Sequence of chain 2.B:
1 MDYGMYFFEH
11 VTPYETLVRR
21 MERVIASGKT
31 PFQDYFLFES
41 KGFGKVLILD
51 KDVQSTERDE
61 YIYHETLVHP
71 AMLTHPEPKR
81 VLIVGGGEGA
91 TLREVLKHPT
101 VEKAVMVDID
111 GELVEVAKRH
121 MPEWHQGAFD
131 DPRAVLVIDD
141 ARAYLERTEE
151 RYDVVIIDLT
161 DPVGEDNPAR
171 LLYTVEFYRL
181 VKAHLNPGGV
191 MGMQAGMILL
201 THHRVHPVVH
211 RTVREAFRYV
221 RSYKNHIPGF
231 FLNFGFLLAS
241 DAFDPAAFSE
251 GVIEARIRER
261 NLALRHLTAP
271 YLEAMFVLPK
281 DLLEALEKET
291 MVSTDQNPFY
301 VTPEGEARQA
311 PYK

Binding-site contacts:
Ligand atom CS contacts residue LEU49 of chain 2.B at 3.8 Å (hydrophobic).
Ligand atom C4 contacts residue LEU159 of chain 2.B at 3.6 Å (hydrophobic).
Ligand atom C4' contacts residue ASP108 of chain 2.B at 3.6 Å.
Ligand atom N3 contacts residue GLY85 of chain 2.B at 3.6 Å.
Ligand atom C3' contacts residue GLY87 of chain 2.B at 3.7 Å.
Ligand atom C4' contacts residue GLY87 of chain 2.B at 3.6 Å.
Ligand atom O4' contacts residue GLY86 of chain 2.B at 3.4 Å (h-bond).
Ligand atom O3' contacts residue GLY87 of chain 2.B at 2.9 Å (h-bond).
Ligand atom O2' contacts residue GLN33 of chain 2.B at 3.0 Å (h-bond).
Ligand atom N9 contacts residue ASP108 of chain 2.B at 3.4 Å (salt-bridge).
Ligand atom N3 contacts residue ASP108 of chain 2.B at 3.1 Å (salt-bridge).
Ligand atom O2' contacts residue ASP108 of chain 2.B at 3.4 Å (salt-bridge).
Ligand atom C2' contacts residue GLN33 of chain 2.B at 3.3 Å.
Ligand atom N3 contacts residue ILE109 of chain 2.B at 3.7 Å.
Ligand atom N1 contacts residue ALA141 of chain 2.B at 3.6 Å (h-bond).
Ligand atom O4' contacts residue ASP108 of chain 2.B at 3.3 Å (salt-bridge).
Ligand atom S5' contacts residue GLU88 of chain 2.B at 3.9 Å.
Ligand atom C3' contacts residue ASP108 of chain 2.B at 3.4 Å.
Ligand atom S5' contacts residue GLN54 of chain 2.B at 3.3 Å.
Ligand atom C1' contacts residue ASP108 of chain 2.B at 2.6 Å.
Ligand atom C5' contacts residue GLY86 of chain 2.B at 3.7 Å.
Ligand atom O3' contacts residue LEU113 of chain 2.B at 3.7 Å.
Ligand atom CS contacts residue GLU88 of chain 2.B at 3.1 Å.
Ligand atom O4' contacts residue ASP158 of chain 2.B at 3.7 Å.
Ligand atom O3' contacts residue ASP108 of chain 2.B at 2.5 Å (salt-bridge).
Ligand atom C5' contacts residue ASP158 of chain 2.B at 3.7 Å.
Ligand atom C2 contacts residue ASP108 of chain 2.B at 3.6 Å.
Ligand atom CS contacts residue GLN54 of chain 2.B at 2.5 Å.
Ligand atom C4 contacts residue ASP108 of chain 2.B at 3.5 Å.
Ligand atom C2 contacts residue ILE109 of chain 2.B at 3.5 Å (hydrophobic).
Ligand atom O4' contacts residue GLY85 of chain 2.B at 3.6 Å.
Ligand atom C5' contacts residue LEU159 of chain 2.B at 3.9 Å (hydrophobic).
Ligand atom C2' contacts residue ASP108 of chain 2.B at 3.4 Å.
Ligand atom N1 contacts residue LEU172 of chain 2.B at 3.8 Å.
Ligand atom C2 contacts residue VAL107 of chain 2.B at 3.6 Å (hydrophobic).
Ligand atom C4' contacts residue GLY86 of chain 2.B at 3.1 Å.
Ligand atom O2' contacts residue ILE109 of chain 2.B at 3.4 Å (h-bond).
Ligand atom N6 contacts residue LEU172 of chain 2.B at 3.4 Å.
Ligand atom C5 contacts residue LEU159 of chain 2.B at 3.7 Å (hydrophobic).
Ligand atom N6 contacts residue ILE109 of chain 2.B at 3.5 Å.

The protein below binds the small molecule below.
Small molecule (SMILES): CSC[C@H]1O[C@@H](n2cnc3c(N)ncnc32)[C@H](O)[C@@H]1O